This protein binds this small molecule.
Small molecule (SMILES): NCc1ccc(C(F)(F)F)o1

Sequence of chain 1.A:
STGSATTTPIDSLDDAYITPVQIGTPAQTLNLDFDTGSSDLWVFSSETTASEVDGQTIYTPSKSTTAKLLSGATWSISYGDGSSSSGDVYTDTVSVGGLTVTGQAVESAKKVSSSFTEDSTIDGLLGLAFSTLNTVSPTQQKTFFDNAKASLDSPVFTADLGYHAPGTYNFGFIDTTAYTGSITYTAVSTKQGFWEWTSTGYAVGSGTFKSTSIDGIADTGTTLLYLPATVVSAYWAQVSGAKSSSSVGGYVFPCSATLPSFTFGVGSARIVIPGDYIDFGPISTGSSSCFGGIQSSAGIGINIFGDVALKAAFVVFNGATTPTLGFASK

Binding-site contacts:
Ligand atom O contacts residue SER83 of chain 1.A at 3.6 Å (h-bond).
Ligand atom F contacts residue GLY221 of chain 1.A at 3.6 Å.
Ligand atom C4 contacts residue PHE116 of chain 1.A at 3.9 Å (hydrophobic).
Ligand atom C1 contacts residue ASP81 of chain 1.A at 4.0 Å.
Ligand atom F contacts residue DMS1 of chain 1.G at 3.0 Å.
Ligand atom C1 contacts residue PHE116 of chain 1.A at 3.2 Å (hydrophobic).
Ligand atom F1 contacts residue LEU125 of chain 1.A at 3.6 Å.
Ligand atom O contacts residue ASP81 of chain 1.A at 3.5 Å (salt-bridge).
Ligand atom F1 contacts residue ASP33 of chain 1.A at 3.5 Å.
Ligand atom C contacts residue PHE116 of chain 1.A at 3.5 Å (hydrophobic).
Ligand atom C4 contacts residue ASP33 of chain 1.A at 4.1 Å.
Ligand atom C3 contacts residue ASP33 of chain 1.A at 3.4 Å.
Ligand atom C2 contacts residue ILE122 of chain 1.A at 3.8 Å (hydrophobic).
Ligand atom C2 contacts residue PHE116 of chain 1.A at 3.6 Å (hydrophobic).
Ligand atom C5 contacts residue GLY221 of chain 1.A at 4.0 Å.
Ligand atom F1 contacts residue GLY221 of chain 1.A at 3.4 Å.
Ligand atom C1 contacts residue SER83 of chain 1.A at 4.2 Å.
Ligand atom F2 contacts residue PHE116 of chain 1.A at 3.9 Å.
Ligand atom C contacts residue ASP81 of chain 1.A at 3.8 Å.
Ligand atom O contacts residue PHE116 of chain 1.A at 3.4 Å.
Ligand atom N contacts residue SER115 of chain 1.A at 2.8 Å (h-bond).
Ligand atom C2 contacts residue ACT1 of chain 1.D at 3.5 Å.
Ligand atom F contacts residue ASP81 of chain 1.A at 4.1 Å.
Ligand atom N contacts residue SER83 of chain 1.A at 3.8 Å.
Ligand atom C1 contacts residue ACT1 of chain 1.D at 3.4 Å.
Ligand atom C contacts residue SER115 of chain 1.A at 3.1 Å.
Ligand atom N contacts residue ACT1 of chain 1.D at 2.8 Å (h-bond).
Ligand atom C5 contacts residue LEU125 of chain 1.A at 4.0 Å (hydrophobic).
Ligand atom C contacts residue SER83 of chain 1.A at 3.7 Å.
Ligand atom C1 contacts residue ASP119 of chain 1.A at 3.7 Å.
Ligand atom C5 contacts residue DMS1 of chain 1.G at 4.2 Å.
Ligand atom F2 contacts residue TYR79 of chain 1.A at 3.5 Å.
Ligand atom N contacts residue ASP81 of chain 1.A at 2.8 Å (salt-bridge).
Ligand atom C3 contacts residue ILE122 of chain 1.A at 4.0 Å (hydrophobic).
Ligand atom N contacts residue ASP119 of chain 1.A at 4.2 Å.
Ligand atom F2 contacts residue LEU125 of chain 1.A at 3.2 Å.
Ligand atom C contacts residue ACT1 of chain 1.D at 3.2 Å.
Ligand atom C contacts residue ASP119 of chain 1.A at 3.6 Å.
Ligand atom C2 contacts residue ASP119 of chain 1.A at 3.3 Å.
Ligand atom C3 contacts residue PHE116 of chain 1.A at 4.0 Å (hydrophobic).